The small molecule below binds the protein below.
Small molecule (SMILES): CC(C)c1ccccc1-c1ccc(C[NH3+])cc1Cl

Sequence of chain 1.B:
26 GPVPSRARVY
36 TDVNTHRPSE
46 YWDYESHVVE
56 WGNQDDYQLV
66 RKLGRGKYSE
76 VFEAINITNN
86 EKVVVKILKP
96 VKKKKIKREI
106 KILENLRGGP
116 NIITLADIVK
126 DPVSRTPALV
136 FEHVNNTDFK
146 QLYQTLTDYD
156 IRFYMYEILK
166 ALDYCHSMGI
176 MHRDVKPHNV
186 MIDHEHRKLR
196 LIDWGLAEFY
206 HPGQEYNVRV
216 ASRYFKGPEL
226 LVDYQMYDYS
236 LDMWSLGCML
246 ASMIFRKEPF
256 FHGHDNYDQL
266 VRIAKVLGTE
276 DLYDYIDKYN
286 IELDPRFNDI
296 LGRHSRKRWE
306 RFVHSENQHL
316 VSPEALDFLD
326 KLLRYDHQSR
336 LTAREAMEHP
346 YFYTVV

Binding-site contacts:
Ligand atom C11 contacts residue ILE187 of chain 1.B at 3.9 Å (hydrophobic).
Ligand atom C6 contacts residue SER247 of chain 1.B at 3.9 Å.
Ligand atom N contacts residue MET186 of chain 1.B at 4.0 Å.
Ligand atom C9 contacts residue PHE144 of chain 1.B at 3.7 Å (hydrophobic).
Ligand atom C14 contacts residue PHE144 of chain 1.B at 3.5 Å (hydrophobic).
Ligand atom C6 contacts residue MET248 of chain 1.B at 3.8 Å (hydrophobic).
Ligand atom C12 contacts residue VAL185 of chain 1.B at 3.6 Å (hydrophobic).
Ligand atom C11 contacts residue PRO182 of chain 1.B at 3.1 Å (hydrophobic).
Ligand atom C7 contacts residue PHE144 of chain 1.B at 3.6 Å (hydrophobic).
Ligand atom C5 contacts residue MET244 of chain 1.B at 3.2 Å (hydrophobic).
Ligand atom CL contacts residue LEU151 of chain 1.B at 3.8 Å.
Ligand atom N contacts residue ASN141 of chain 1.B at 3.5 Å (h-bond).
Ligand atom C7 contacts residue MET244 of chain 1.B at 4.0 Å (hydrophobic).
Ligand atom CL contacts residue PHE144 of chain 1.B at 3.6 Å.
Ligand atom C13 contacts residue ASN141 of chain 1.B at 3.4 Å.
Ligand atom C10 contacts residue PRO182 of chain 1.B at 3.7 Å (hydrophobic).
Ligand atom C8 contacts residue MET248 of chain 1.B at 3.8 Å (hydrophobic).
Ligand atom C12 contacts residue PRO182 of chain 1.B at 3.9 Å (hydrophobic).
Ligand atom C2 contacts residue ILE163 of chain 1.B at 3.7 Å (hydrophobic).
Ligand atom C6 contacts residue MET244 of chain 1.B at 3.4 Å (hydrophobic).
Ligand atom C13 contacts residue VAL185 of chain 1.B at 3.1 Å (hydrophobic).
Ligand atom C7 contacts residue PRO182 of chain 1.B at 3.9 Å (hydrophobic).
Ligand atom C5 contacts residue MET248 of chain 1.B at 3.4 Å (hydrophobic).
Ligand atom C14 contacts residue LEU147 of chain 1.B at 3.7 Å (hydrophobic).
Ligand atom N contacts residue PRO182 of chain 1.B at 3.2 Å (h-bond).
Ligand atom C2 contacts residue TYR159 of chain 1.B at 3.4 Å (hydrophobic).
Ligand atom C3 contacts residue MET248 of chain 1.B at 3.7 Å (hydrophobic).
Ligand atom CL contacts residue MET248 of chain 1.B at 3.4 Å.
Ligand atom C contacts residue MET248 of chain 1.B at 4.0 Å (hydrophobic).
Ligand atom C contacts residue LEU151 of chain 1.B at 3.9 Å (hydrophobic).
Ligand atom C14 contacts residue ILE187 of chain 1.B at 4.0 Å (hydrophobic).
Ligand atom C1 contacts residue ILE187 of chain 1.B at 3.8 Å (hydrophobic).
Ligand atom C7 contacts residue MET248 of chain 1.B at 3.8 Å (hydrophobic).
Ligand atom C4 contacts residue MET248 of chain 1.B at 3.7 Å (hydrophobic).
Ligand atom C contacts residue TYR159 of chain 1.B at 3.9 Å (hydrophobic).
Ligand atom C11 contacts residue VAL185 of chain 1.B at 3.2 Å (hydrophobic).
Ligand atom C12 contacts residue ILE187 of chain 1.B at 3.9 Å (hydrophobic).
Ligand atom N contacts residue VAL185 of chain 1.B at 2.8 Å (h-bond).
Ligand atom C15 contacts residue PHE144 of chain 1.B at 3.5 Å (hydrophobic).
Ligand atom CL contacts residue LEU147 of chain 1.B at 3.7 Å.